Sequence of chain 1.B:
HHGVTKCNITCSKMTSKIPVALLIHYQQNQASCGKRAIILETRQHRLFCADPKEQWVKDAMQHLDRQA

The protein below binds the small molecule below.
Small molecule (SMILES): CC(=O)N[C@H]1[C@H](O[C@H]2[C@H](O)[C@@H](NC(C)=O)CO[C@@H]2CO)O[C@H](CO)[C@@H](O[C@@H]2O[C@H](CO)[C@@H](O)[C@H](O)[C@H]2NC(C)=O)[C@@H]1O

Sequence of chain 1.A:
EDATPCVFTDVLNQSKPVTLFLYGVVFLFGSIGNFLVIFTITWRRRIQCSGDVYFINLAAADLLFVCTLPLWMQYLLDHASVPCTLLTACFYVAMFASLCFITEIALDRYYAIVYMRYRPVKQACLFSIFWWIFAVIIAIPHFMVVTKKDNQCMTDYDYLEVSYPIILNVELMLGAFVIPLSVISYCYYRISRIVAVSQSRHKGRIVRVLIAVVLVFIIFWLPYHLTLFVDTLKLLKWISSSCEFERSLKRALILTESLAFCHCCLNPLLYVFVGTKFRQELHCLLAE

Binding-site contacts:
Ligand atom C8 contacts residue VAL32 of chain 1.A at 4.1 Å (hydrophobic).
Ligand atom O7 contacts residue THR34 of chain 1.A at 4.3 Å.
Ligand atom N2 contacts residue ASN9 of chain 1.B at 3.0 Å (h-bond).
Ligand atom C3 contacts residue ASN9 of chain 1.B at 3.7 Å.
Ligand atom C7 contacts residue ASN9 of chain 1.B at 4.0 Å.
Ligand atom C8 contacts residue LEU48 of chain 1.B at 4.1 Å (hydrophobic).
Ligand atom O5 contacts residue ASN9 of chain 1.B at 2.3 Å (h-bond).
Ligand atom C4 contacts residue ASN9 of chain 1.B at 4.1 Å.
Ligand atom C2 contacts residue GLN28 of chain 1.B at 4.4 Å.
Ligand atom C7 contacts residue ILE10 of chain 1.B at 4.2 Å (hydrophobic).
Ligand atom N2 contacts residue GLN28 of chain 1.B at 3.6 Å (h-bond).
Ligand atom C5 contacts residue ASN9 of chain 1.B at 3.6 Å.
Ligand atom C8 contacts residue GLN28 of chain 1.B at 3.6 Å.
Ligand atom N2 contacts residue ILE10 of chain 1.B at 4.1 Å.
Ligand atom C1 contacts residue GLN31 of chain 1.B at 4.1 Å.
Ligand atom C2 contacts residue ASN9 of chain 1.B at 2.4 Å.
Ligand atom O5 contacts residue GLN31 of chain 1.B at 3.9 Å.
Ligand atom C5 contacts residue GLN31 of chain 1.B at 3.6 Å.
Ligand atom C3 contacts residue GLN28 of chain 1.B at 4.0 Å.
Ligand atom C7 contacts residue GLN28 of chain 1.B at 4.2 Å.
Ligand atom O3 contacts residue GLN28 of chain 1.B at 4.0 Å.
Ligand atom C6 contacts residue GLN31 of chain 1.B at 4.2 Å.
Ligand atom C8 contacts residue ILE10 of chain 1.B at 3.5 Å (hydrophobic).
Ligand atom O7 contacts residue ASN9 of chain 1.B at 4.5 Å.
Ligand atom C1 contacts residue ASN9 of chain 1.B at 1.4 Å.